The small molecule below binds the protein below.
Small molecule (SMILES): CC(=O)N[C@@H]1[C@@H](O)[C@H](O[C@@H]2O[C@H](CO)[C@H](O)[C@H](O[C@@H]3O[C@H](CO)[C@@H](O)[C@H](O)[C@H]3NC(C)=O)[C@H]2O)[C@@H](CO)O[C@H]1O

Binding-site contacts:
Ligand atom C7 contacts residue TRP223 of chain 1.A at 3.6 Å (hydrophobic).
Ligand atom C4 contacts residue TRP252 of chain 1.A at 4.1 Å (hydrophobic).
Ligand atom C7 contacts residue LYS248 of chain 1.A at 3.8 Å.
Ligand atom O2 contacts residue LYS248 of chain 1.A at 3.3 Å.
Ligand atom C3 contacts residue ASN215 of chain 1.A at 3.6 Å.
Ligand atom C3 contacts residue TRP223 of chain 1.A at 3.7 Å (hydrophobic).
Ligand atom O3 contacts residue GLY221 of chain 1.A at 4.3 Å.
Ligand atom O3 contacts residue ASN215 of chain 1.A at 2.7 Å (h-bond).
Ligand atom N2 contacts residue GLY221 of chain 1.A at 2.8 Å (h-bond).
Ligand atom O7 contacts residue LYS248 of chain 1.A at 2.9 Å (salt-bridge).
Ligand atom C8 contacts residue GLY247 of chain 1.A at 3.9 Å.
Ligand atom O4 contacts residue ASN215 of chain 1.A at 2.9 Å (h-bond).
Ligand atom C7 contacts residue GLY221 of chain 1.A at 3.6 Å.
Ligand atom N2 contacts residue TRP223 of chain 1.A at 3.4 Å (h-bond).
Ligand atom C7 contacts residue GLY247 of chain 1.A at 4.0 Å.
Ligand atom O7 contacts residue GLY247 of chain 1.A at 3.4 Å.
Ligand atom O7 contacts residue TRP252 of chain 1.A at 3.6 Å (h-bond).
Ligand atom O7 contacts residue TRP223 of chain 1.A at 4.0 Å.
Ligand atom O4 contacts residue ALA249 of chain 1.A at 3.4 Å.
Ligand atom C8 contacts residue GLY222 of chain 1.A at 4.0 Å.
Ligand atom C8 contacts residue GLY221 of chain 1.A at 3.4 Å.
Ligand atom C3 contacts residue GLY221 of chain 1.A at 4.0 Å.
Ligand atom C5 contacts residue TRP252 of chain 1.A at 4.2 Å (hydrophobic).
Ligand atom C8 contacts residue TRP223 of chain 1.A at 3.5 Å (hydrophobic).
Ligand atom O4 contacts residue LYS248 of chain 1.A at 4.5 Å.
Ligand atom C4 contacts residue ASN215 of chain 1.A at 4.1 Å.
Ligand atom C7 contacts residue TRP252 of chain 1.A at 4.5 Å (hydrophobic).
Ligand atom O3 contacts residue TRP223 of chain 1.A at 2.8 Å (h-bond).
Ligand atom C2 contacts residue TRP252 of chain 1.A at 4.1 Å (hydrophobic).
Ligand atom C2 contacts residue GLY221 of chain 1.A at 3.8 Å.
Ligand atom C8 contacts residue HIS228 of chain 1.A at 4.2 Å.
Ligand atom C8 contacts residue LYS248 of chain 1.A at 4.0 Å.
Ligand atom C1 contacts residue GLY221 of chain 1.A at 4.3 Å.
Ligand atom C2 contacts residue TRP223 of chain 1.A at 4.1 Å (hydrophobic).
Ligand atom O6 contacts residue TRP252 of chain 1.A at 4.5 Å.
Ligand atom C2 contacts residue LYS248 of chain 1.A at 3.6 Å.
Ligand atom C6 contacts residue TRP252 of chain 1.A at 3.7 Å (hydrophobic).
Ligand atom O7 contacts residue ALA249 of chain 1.A at 4.5 Å.
Ligand atom O5 contacts residue TRP252 of chain 1.A at 3.8 Å.

Sequence of chain 1.A:
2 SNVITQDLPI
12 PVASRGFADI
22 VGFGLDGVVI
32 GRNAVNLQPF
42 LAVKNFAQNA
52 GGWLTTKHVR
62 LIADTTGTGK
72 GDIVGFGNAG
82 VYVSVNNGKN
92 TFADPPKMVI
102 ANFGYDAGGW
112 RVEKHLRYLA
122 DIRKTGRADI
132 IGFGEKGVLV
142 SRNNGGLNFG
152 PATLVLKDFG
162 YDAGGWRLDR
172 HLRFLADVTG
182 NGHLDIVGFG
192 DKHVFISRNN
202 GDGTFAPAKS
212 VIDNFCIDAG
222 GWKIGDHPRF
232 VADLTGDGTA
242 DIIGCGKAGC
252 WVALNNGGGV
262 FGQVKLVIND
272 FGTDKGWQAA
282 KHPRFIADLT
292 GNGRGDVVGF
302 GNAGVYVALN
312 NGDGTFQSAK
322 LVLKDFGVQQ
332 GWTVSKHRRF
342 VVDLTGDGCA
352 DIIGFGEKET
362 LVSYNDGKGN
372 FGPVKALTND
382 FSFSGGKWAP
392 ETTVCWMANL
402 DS